Sequence of chain 1.A:
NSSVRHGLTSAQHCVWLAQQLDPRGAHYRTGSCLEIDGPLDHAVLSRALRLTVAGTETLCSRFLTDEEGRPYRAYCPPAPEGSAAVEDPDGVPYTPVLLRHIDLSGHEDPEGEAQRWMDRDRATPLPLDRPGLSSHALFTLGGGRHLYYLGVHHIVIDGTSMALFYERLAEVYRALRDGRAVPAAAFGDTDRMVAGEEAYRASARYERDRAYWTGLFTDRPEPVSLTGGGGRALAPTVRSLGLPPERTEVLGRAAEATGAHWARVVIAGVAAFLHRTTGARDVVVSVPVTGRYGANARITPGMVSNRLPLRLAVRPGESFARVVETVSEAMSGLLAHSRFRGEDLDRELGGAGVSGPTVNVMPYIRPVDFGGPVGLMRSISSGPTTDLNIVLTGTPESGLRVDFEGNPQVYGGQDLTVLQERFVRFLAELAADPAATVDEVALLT

Binding-site contacts:
Ligand atom C01 contacts residue VAL19 of chain 1.A at 3.7 Å (hydrophobic).
Ligand atom O08 contacts residue PRO389 of chain 1.A at 4.0 Å.
Ligand atom C02 contacts residue ALA15 of chain 1.A at 3.7 Å (hydrophobic).
Ligand atom C02 contacts residue CYS18 of chain 1.A at 2.7 Å (hydrophobic).
Ligand atom C01 contacts residue CYS18 of chain 1.A at 1.8 Å (hydrophobic).
Ligand atom C09 contacts residue SER387 of chain 1.A at 4.4 Å.
Ligand atom C04 contacts residue HIS158 of chain 1.A at 4.5 Å.
Ligand atom C04 contacts residue TYR32 of chain 1.A at 3.9 Å (hydrophobic).
Ligand atom C03 contacts residue CYS18 of chain 1.A at 3.8 Å (hydrophobic).
Ligand atom N06 contacts residue HIS158 of chain 1.A at 3.7 Å.
Ligand atom C03 contacts residue VAL19 of chain 1.A at 4.4 Å (hydrophobic).
Ligand atom N11 contacts residue SER387 of chain 1.A at 2.9 Å (h-bond).
Ligand atom O08 contacts residue SER387 of chain 1.A at 4.3 Å.
Ligand atom N11 contacts residue HIS158 of chain 1.A at 2.9 Å (h-bond).
Ligand atom C10 contacts residue SER310 of chain 1.A at 4.1 Å.
Ligand atom C03 contacts residue MET308 of chain 1.A at 4.2 Å (hydrophobic).
Ligand atom C04 contacts residue VAL19 of chain 1.A at 4.4 Å (hydrophobic).
Ligand atom O08 contacts residue HIS158 of chain 1.A at 3.1 Å (h-bond).
Ligand atom C09 contacts residue HIS158 of chain 1.A at 3.0 Å.
Ligand atom C07 contacts residue HIS158 of chain 1.A at 3.0 Å.
Ligand atom C02 contacts residue VAL19 of chain 1.A at 3.7 Å (hydrophobic).
Ligand atom O08 contacts residue GLY388 of chain 1.A at 4.0 Å.
Ligand atom C04 contacts residue MET308 of chain 1.A at 4.5 Å (hydrophobic).
Ligand atom N11 contacts residue GLY388 of chain 1.A at 4.4 Å.
Ligand atom C09 contacts residue SER310 of chain 1.A at 4.4 Å.

A small-molecule ligand and the protein it binds are described below.
Small molecule (SMILES): CCCCCNC(=O)[C@H](C)N